This protein binds this small molecule.
Small molecule (SMILES): CC(=O)N[C@@H]1[C@@H](O)[C@H](O)[C@@H](CO)O[C@H]1O

Sequence of chain 1.B:
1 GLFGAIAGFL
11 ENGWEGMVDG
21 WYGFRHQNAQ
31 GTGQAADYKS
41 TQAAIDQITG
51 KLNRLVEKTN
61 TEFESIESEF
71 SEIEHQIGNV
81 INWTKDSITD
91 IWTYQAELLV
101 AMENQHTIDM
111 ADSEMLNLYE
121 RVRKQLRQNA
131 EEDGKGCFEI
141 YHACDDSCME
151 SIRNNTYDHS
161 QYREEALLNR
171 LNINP

Binding-site contacts:
Ligand atom N2 contacts residue THR314 of chain 1.A at 3.9 Å.
Ligand atom C6 contacts residue ASN31 of chain 1.A at 4.1 Å.
Ligand atom C4 contacts residue ASN31 of chain 1.A at 4.1 Å.
Ligand atom C8 contacts residue THR314 of chain 1.A at 3.8 Å.
Ligand atom C2 contacts residue ASN31 of chain 1.A at 2.8 Å.
Ligand atom C5 contacts residue ASN31 of chain 1.A at 3.1 Å.
Ligand atom C1 contacts residue ASN31 of chain 1.A at 1.4 Å.
Ligand atom C8 contacts residue LEU52 of chain 1.B at 3.2 Å (hydrophobic).
Ligand atom N2 contacts residue ASN31 of chain 1.A at 3.2 Å (h-bond).
Ligand atom O5 contacts residue ASN31 of chain 1.A at 2.2 Å (h-bond).
Ligand atom C1 contacts residue THR314 of chain 1.A at 4.0 Å.
Ligand atom C7 contacts residue ASN31 of chain 1.A at 4.5 Å.
Ligand atom O6 contacts residue ASN31 of chain 1.A at 4.1 Å.
Ligand atom C3 contacts residue ASN31 of chain 1.A at 3.9 Å.

Sequence of chain 1.A:
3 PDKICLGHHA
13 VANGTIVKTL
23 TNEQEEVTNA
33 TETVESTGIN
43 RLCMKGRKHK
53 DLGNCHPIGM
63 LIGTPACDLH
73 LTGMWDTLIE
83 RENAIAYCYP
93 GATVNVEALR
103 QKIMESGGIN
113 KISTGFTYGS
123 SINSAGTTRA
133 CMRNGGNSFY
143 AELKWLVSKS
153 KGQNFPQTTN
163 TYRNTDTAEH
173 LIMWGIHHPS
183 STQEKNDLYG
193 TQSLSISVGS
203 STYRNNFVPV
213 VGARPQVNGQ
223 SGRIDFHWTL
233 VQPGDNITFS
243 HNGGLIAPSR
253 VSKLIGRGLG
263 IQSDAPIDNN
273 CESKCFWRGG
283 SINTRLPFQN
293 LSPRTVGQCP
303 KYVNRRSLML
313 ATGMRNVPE